This small molecule binds to this protein.
Small molecule (SMILES): CO[C@H]1CC=C2CCN3CCC4=C(CC(=O)OC4)[C@]23C1

Sequence of chain 1.A:
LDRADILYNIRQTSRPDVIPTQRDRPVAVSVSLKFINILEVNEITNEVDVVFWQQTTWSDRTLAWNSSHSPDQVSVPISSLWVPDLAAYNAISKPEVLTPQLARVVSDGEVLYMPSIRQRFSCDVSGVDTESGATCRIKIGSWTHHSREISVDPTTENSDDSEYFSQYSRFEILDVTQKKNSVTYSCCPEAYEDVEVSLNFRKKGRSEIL

Binding-site contacts:
Ligand atom C4 contacts residue TRP162 of chain 1.E at 3.2 Å (hydrophobic).
Ligand atom O1 contacts residue MET133 of chain 1.A at 3.7 Å.
Ligand atom C11 contacts residue MET133 of chain 1.A at 4.0 Å (hydrophobic).
Ligand atom O2 contacts residue TYR183 of chain 1.A at 4.0 Å.
Ligand atom C16 contacts residue TYR132 of chain 1.A at 3.6 Å (hydrophobic).
Ligand atom C2 contacts residue TYR108 of chain 1.E at 4.0 Å (hydrophobic).
Ligand atom C3 contacts residue TYR211 of chain 1.E at 3.5 Å (hydrophobic).
Ligand atom C10 contacts residue TYR204 of chain 1.E at 3.8 Å (hydrophobic).
Ligand atom C15 contacts residue LEU131 of chain 1.A at 4.0 Å (hydrophobic).
Ligand atom C3 contacts residue TRP162 of chain 1.E at 3.7 Å (hydrophobic).
Ligand atom O3 contacts residue THR163 of chain 1.E at 3.4 Å.
Ligand atom C13 contacts residue TRP72 of chain 1.A at 3.7 Å (hydrophobic).
Ligand atom C14 contacts residue MET133 of chain 1.A at 3.4 Å (hydrophobic).
Ligand atom C9 contacts residue TRP162 of chain 1.E at 3.8 Å (hydrophobic).
Ligand atom C14 contacts residue CYS206 of chain 1.E at 3.7 Å (hydrophobic).
Ligand atom C2 contacts residue TRP72 of chain 1.A at 3.8 Å (hydrophobic).
Ligand atom C1 contacts residue TYR108 of chain 1.E at 3.4 Å (hydrophobic).
Ligand atom C8 contacts residue TRP162 of chain 1.E at 3.3 Å (hydrophobic).
Ligand atom C10 contacts residue TRP162 of chain 1.E at 3.2 Å (hydrophobic).
Ligand atom C16 contacts residue LEU121 of chain 1.A at 3.9 Å (hydrophobic).
Ligand atom C10 contacts residue TYR211 of chain 1.E at 4.0 Å (hydrophobic).
Ligand atom C15 contacts residue MET133 of chain 1.A at 3.5 Å (hydrophobic).
Ligand atom O1 contacts residue GLN74 of chain 1.A at 3.5 Å (h-bond).
Ligand atom O2 contacts residue MET133 of chain 1.A at 3.8 Å.
Ligand atom N1 contacts residue TYR108 of chain 1.E at 3.7 Å.
Ligand atom C9 contacts residue TYR204 of chain 1.E at 3.9 Å (hydrophobic).
Ligand atom C16 contacts residue LEU131 of chain 1.A at 3.1 Å (hydrophobic).
Ligand atom C16 contacts residue MET133 of chain 1.A at 3.3 Å (hydrophobic).
Ligand atom C15 contacts residue CYS206 of chain 1.E at 3.8 Å (hydrophobic).
Ligand atom C10 contacts residue TYR108 of chain 1.E at 3.4 Å (hydrophobic).
Ligand atom N1 contacts residue TRP162 of chain 1.E at 2.6 Å (h-bond).
Ligand atom C13 contacts residue MET133 of chain 1.A at 3.6 Å (hydrophobic).
Ligand atom C9 contacts residue TYR211 of chain 1.E at 3.5 Å (hydrophobic).
Ligand atom C1 contacts residue TRP162 of chain 1.E at 3.4 Å (hydrophobic).
Ligand atom O1 contacts residue CYS206 of chain 1.E at 3.0 Å.
Ligand atom C2 contacts residue TRP162 of chain 1.E at 3.8 Å (hydrophobic).
Ligand atom O3 contacts residue TRP162 of chain 1.E at 4.0 Å.
Ligand atom C6 contacts residue TRP162 of chain 1.E at 4.0 Å (hydrophobic).
Ligand atom C5 contacts residue TRP162 of chain 1.E at 3.2 Å (hydrophobic).
Ligand atom C7 contacts residue LEU131 of chain 1.A at 3.9 Å (hydrophobic).

Sequence of chain 1.E:
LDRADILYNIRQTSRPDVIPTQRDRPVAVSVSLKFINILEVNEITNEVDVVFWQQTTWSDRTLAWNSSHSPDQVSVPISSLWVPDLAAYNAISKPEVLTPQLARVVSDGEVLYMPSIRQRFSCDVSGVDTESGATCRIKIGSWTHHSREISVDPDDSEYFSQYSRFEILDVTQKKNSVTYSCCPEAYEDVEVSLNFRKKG